Binding-site contacts:
Ligand atom C6 contacts residue RU1 of chain 14.C at 3.6 Å.
Ligand atom C4 contacts residue GLU53 of chain 14.A at 4.2 Å.
Ligand atom C9 contacts residue HIS49 of chain 14.A at 4.2 Å.
Ligand atom C1 contacts residue GLU53 of chain 14.A at 3.6 Å.
Ligand atom C5 contacts residue RU1 of chain 14.C at 2.6 Å.
Ligand atom C10 contacts residue HIS173 of chain 14.A at 3.4 Å.
Ligand atom C4 contacts residue HIS49 of chain 14.A at 3.7 Å.
Ligand atom C10 contacts residue GLU53 of chain 14.A at 4.0 Å.
Ligand atom C8 contacts residue RU1 of chain 14.C at 3.5 Å.
Ligand atom C2 contacts residue GLU53 of chain 14.A at 3.5 Å.
Ligand atom C6 contacts residue HIS49 of chain 14.A at 3.9 Å.
Ligand atom C2 contacts residue HIS173 of chain 14.A at 3.9 Å.
Ligand atom C3 contacts residue GLU53 of chain 14.A at 3.6 Å.
Ligand atom C8 contacts residue HIS49 of chain 14.A at 3.3 Å.
Ligand atom C3 contacts residue RU1 of chain 14.C at 2.6 Å.
Ligand atom C9 contacts residue HIS173 of chain 14.A at 3.5 Å.
Ligand atom C10 contacts residue RU1 of chain 14.C at 2.5 Å.
Ligand atom C8 contacts residue HIS173 of chain 14.A at 3.8 Å.
Ligand atom C1 contacts residue RU1 of chain 14.C at 3.6 Å.
Ligand atom C4 contacts residue RU1 of chain 14.C at 2.6 Å.
Ligand atom C2 contacts residue RU1 of chain 14.C at 2.6 Å.
Ligand atom C9 contacts residue RU1 of chain 14.C at 2.5 Å.
Ligand atom C5 contacts residue HIS49 of chain 14.A at 3.8 Å.
Ligand atom C3 contacts residue HIS49 of chain 14.A at 4.1 Å.
Ligand atom C5 contacts residue HIS173 of chain 14.A at 4.2 Å.

This protein binds this small molecule.
Small molecule (SMILES): Cc1ccc(C(C)C)cc1

Sequence of chain 14.A:
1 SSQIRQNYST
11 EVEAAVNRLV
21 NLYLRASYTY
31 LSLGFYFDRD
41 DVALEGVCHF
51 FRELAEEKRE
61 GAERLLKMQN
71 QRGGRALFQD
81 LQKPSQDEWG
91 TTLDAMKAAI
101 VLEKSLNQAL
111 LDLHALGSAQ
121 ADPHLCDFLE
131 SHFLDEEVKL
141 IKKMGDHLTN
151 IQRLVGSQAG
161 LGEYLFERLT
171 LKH